The small molecule below binds the protein below.
Small molecule (SMILES): CSCC[C@H](NC(=O)[C@H](CC(C)C)NC(=O)[C@H](CCSC)NC(=O)[C@@H]1CCCN1C(=O)[C@H](CC1=NC=NC1)NC(=O)[C@H](CC(N)=O)NC(=O)[C@@H](N)CCCCN)C(=O)N[C@@H](CC(N)=O)C(=O)N[C@@H](CC(C)C)C(=O)N[C@@H](CC(C)C)C(=O)N[C@H](C=O)CCCCN

Binding-site contacts:
Ligand atom CD2 contacts residue LYS108 of chain 1.A at 3.5 Å.
Ligand atom CD1 contacts residue LEU107 of chain 1.A at 3.6 Å (hydrophobic).
Ligand atom SD contacts residue SER100 of chain 1.A at 3.8 Å.
Ligand atom CD1 contacts residue ILE86 of chain 1.A at 3.4 Å (hydrophobic).
Ligand atom CD2 contacts residue LYS90 of chain 1.A at 3.6 Å.
Ligand atom O contacts residue GLU264 of chain 1.A at 3.5 Å (salt-bridge).
Ligand atom O contacts residue ILE86 of chain 1.A at 3.8 Å.
Ligand atom C contacts residue LYS90 of chain 1.A at 3.5 Å.
Ligand atom CA contacts residue GLU264 of chain 1.A at 3.7 Å.
Ligand atom CE contacts residue PRO260 of chain 1.A at 3.6 Å (hydrophobic).
Ligand atom CD2 contacts residue ILE104 of chain 1.A at 3.5 Å (hydrophobic).
Ligand atom CA contacts residue LYS90 of chain 1.A at 3.4 Å.
Ligand atom CB contacts residue LYS90 of chain 1.A at 3.3 Å.
Ligand atom CD1 contacts residue ILE104 of chain 1.A at 3.4 Å (hydrophobic).
Ligand atom CB contacts residue GLU264 of chain 1.A at 3.1 Å.
Ligand atom CD2 contacts residue LEU107 of chain 1.A at 3.2 Å (hydrophobic).
Ligand atom C contacts residue GLU264 of chain 1.A at 3.2 Å.
Ligand atom SD contacts residue PRO260 of chain 1.A at 3.8 Å.
Ligand atom CG contacts residue LEU107 of chain 1.A at 3.7 Å (hydrophobic).
Ligand atom CD contacts residue GLU264 of chain 1.A at 3.0 Å.
Ligand atom CD2 contacts residue ILE86 of chain 1.A at 3.7 Å (hydrophobic).
Ligand atom CA contacts residue GLU264 of chain 1.A at 3.5 Å.
Ligand atom CG contacts residue ILE104 of chain 1.A at 3.6 Å (hydrophobic).
Ligand atom CE1 contacts residue LYS108 of chain 1.A at 3.7 Å.
Ligand atom ND1 contacts residue ILE104 of chain 1.A at 3.6 Å.
Ligand atom N contacts residue GLU264 of chain 1.A at 3.4 Å (salt-bridge).
Ligand atom CA contacts residue GLU264 of chain 1.A at 3.2 Å.
Ligand atom N contacts residue GLU264 of chain 1.A at 2.7 Å (salt-bridge).
Ligand atom CD2 contacts residue GLU264 of chain 1.A at 3.6 Å.
Ligand atom NE2 contacts residue LYS108 of chain 1.A at 3.0 Å (salt-bridge).
Ligand atom N contacts residue LYS90 of chain 1.A at 3.6 Å.
Ligand atom CE contacts residue GLU264 of chain 1.A at 3.0 Å.
Ligand atom CB contacts residue GLU264 of chain 1.A at 3.5 Å.
Ligand atom C contacts residue GLU264 of chain 1.A at 3.6 Å.
Ligand atom O contacts residue LYS90 of chain 1.A at 3.0 Å (salt-bridge).
Ligand atom N contacts residue GLU264 of chain 1.A at 3.1 Å (salt-bridge).
Ligand atom CB contacts residue GLU264 of chain 1.A at 3.2 Å.
Ligand atom CD1 contacts residue VAL265 of chain 1.A at 3.8 Å (hydrophobic).
Ligand atom CD2 contacts residue LYS108 of chain 1.A at 3.5 Å.
Ligand atom CG contacts residue GLU264 of chain 1.A at 3.4 Å.

Sequence of chain 1.A:
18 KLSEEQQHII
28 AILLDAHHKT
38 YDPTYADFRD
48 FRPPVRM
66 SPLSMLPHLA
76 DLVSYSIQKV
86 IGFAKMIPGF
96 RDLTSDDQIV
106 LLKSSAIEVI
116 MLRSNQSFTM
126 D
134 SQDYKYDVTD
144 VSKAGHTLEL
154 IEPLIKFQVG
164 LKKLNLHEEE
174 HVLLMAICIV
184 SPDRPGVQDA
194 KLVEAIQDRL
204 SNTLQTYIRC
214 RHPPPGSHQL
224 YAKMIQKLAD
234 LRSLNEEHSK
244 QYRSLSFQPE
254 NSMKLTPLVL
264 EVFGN